A protein and the small-molecule ligand that binds it are described below.
Small molecule (SMILES): C#C[C@]1(O)CC[C@H]2[C@@H]3CCc4cc(O)ccc4[C@H]3CC[C@@]21C

Sequence of chain 2.A:
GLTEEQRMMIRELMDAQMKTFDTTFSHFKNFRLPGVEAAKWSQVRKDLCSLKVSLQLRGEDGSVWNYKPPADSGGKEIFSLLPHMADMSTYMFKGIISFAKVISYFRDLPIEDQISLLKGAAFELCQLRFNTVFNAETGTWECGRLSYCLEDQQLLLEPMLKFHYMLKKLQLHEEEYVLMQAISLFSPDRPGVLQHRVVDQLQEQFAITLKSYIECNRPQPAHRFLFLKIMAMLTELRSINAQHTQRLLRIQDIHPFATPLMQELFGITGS

Binding-site contacts:
Ligand atom CAA contacts residue LEU88 of chain 2.A at 3.5 Å (hydrophobic).
Ligand atom CAU contacts residue ARG292 of chain 2.A at 4.2 Å.
Ligand atom OAD contacts residue ASP87 of chain 2.A at 3.0 Å (salt-bridge).
Ligand atom OAD contacts residue ARG292 of chain 2.A at 2.9 Å (salt-bridge).
Ligand atom CAH contacts residue SER129 of chain 2.A at 3.7 Å.
Ligand atom CAF contacts residue PHE163 of chain 2.A at 4.1 Å (hydrophobic).
Ligand atom CAM contacts residue LEU88 of chain 2.A at 3.9 Å (hydrophobic).
Ligand atom CAF contacts residue LEU293 of chain 2.A at 3.9 Å (hydrophobic).
Ligand atom CAJ contacts residue LEU122 of chain 2.A at 3.6 Å (hydrophobic).
Ligand atom CAM contacts residue ASP87 of chain 2.A at 4.1 Å.
Ligand atom CAE contacts residue ARG292 of chain 2.A at 4.0 Å.
Ligand atom CAO contacts residue SER129 of chain 2.A at 3.8 Å.
Ligand atom OAC contacts residue PHE133 of chain 2.A at 3.4 Å.
Ligand atom CAE contacts residue LEU88 of chain 2.A at 3.8 Å (hydrophobic).
Ligand atom CAA contacts residue ARG292 of chain 2.A at 4.1 Å.
Ligand atom CAJ contacts residue MET125 of chain 2.A at 3.5 Å (hydrophobic).
Ligand atom CAB contacts residue HIS289 of chain 2.A at 3.6 Å.
Ligand atom CAI contacts residue MET125 of chain 2.A at 4.1 Å (hydrophobic).
Ligand atom OAC contacts residue PHE311 of chain 2.A at 3.9 Å.
Ligand atom CAN contacts residue ARG292 of chain 2.A at 3.8 Å.
Ligand atom CAA contacts residue ILE296 of chain 2.A at 3.3 Å (hydrophobic).
Ligand atom CAE contacts residue ASP87 of chain 2.A at 3.3 Å.
Ligand atom OAD contacts residue SER90 of chain 2.A at 3.8 Å.
Ligand atom CAU contacts residue ASP87 of chain 2.A at 3.6 Å.
Ligand atom OAC contacts residue SER129 of chain 2.A at 3.2 Å (h-bond).
Ligand atom CAS contacts residue MET125 of chain 2.A at 4.1 Å (hydrophobic).
Ligand atom CAG contacts residue LEU293 of chain 2.A at 4.2 Å (hydrophobic).
Ligand atom CAI contacts residue PHE302 of chain 2.A at 4.2 Å (hydrophobic).
Ligand atom CAL contacts residue LEU88 of chain 2.A at 4.2 Å (hydrophobic).
Ligand atom OAC contacts residue MET307 of chain 2.A at 3.7 Å.
Ligand atom OAD contacts residue LEU91 of chain 2.A at 4.3 Å.
Ligand atom CAO contacts residue MET307 of chain 2.A at 3.8 Å (hydrophobic).
Ligand atom CAA contacts residue ASP87 of chain 2.A at 3.4 Å.
Ligand atom CAN contacts residue HIS289 of chain 2.A at 3.8 Å.
Ligand atom CAH contacts residue MET307 of chain 2.A at 3.7 Å (hydrophobic).
Ligand atom CAQ contacts residue LEU293 of chain 2.A at 4.3 Å (hydrophobic).
Ligand atom CAF contacts residue PHE311 of chain 2.A at 4.1 Å (hydrophobic).
Ligand atom CAL contacts residue MET125 of chain 2.A at 3.5 Å (hydrophobic).
Ligand atom CAE contacts residue ILE296 of chain 2.A at 3.9 Å (hydrophobic).
Ligand atom CAK contacts residue HIS289 of chain 2.A at 3.7 Å.